Sequence of chain 1.I:
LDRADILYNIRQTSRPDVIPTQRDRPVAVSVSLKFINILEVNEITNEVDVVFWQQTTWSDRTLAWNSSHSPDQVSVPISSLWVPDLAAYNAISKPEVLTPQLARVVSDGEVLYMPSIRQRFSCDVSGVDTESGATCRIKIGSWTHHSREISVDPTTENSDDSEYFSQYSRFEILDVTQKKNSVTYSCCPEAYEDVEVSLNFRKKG

Binding-site contacts:
Ligand atom C1 contacts residue ASN85 of chain 1.I at 1.4 Å.
Ligand atom C5 contacts residue ASN85 of chain 1.I at 3.7 Å.
Ligand atom C3 contacts residue ASN85 of chain 1.I at 3.8 Å.
Ligand atom O6 contacts residue SER87 of chain 1.I at 4.2 Å.
Ligand atom N2 contacts residue ASN85 of chain 1.I at 2.6 Å (h-bond).
Ligand atom O5 contacts residue ASN85 of chain 1.I at 2.5 Å (h-bond).
Ligand atom O7 contacts residue ASN85 of chain 1.I at 4.1 Å.
Ligand atom C8 contacts residue ASN85 of chain 1.I at 4.3 Å.
Ligand atom C4 contacts residue ASN85 of chain 1.I at 4.3 Å.
Ligand atom C2 contacts residue ASN85 of chain 1.I at 2.5 Å.
Ligand atom C7 contacts residue ASN85 of chain 1.I at 3.5 Å.

The protein below binds the small molecule below.
Small molecule (SMILES): CC(=O)N[C@@H]1[C@@H](O)[C@H](O)[C@@H](CO)O[C@H]1O